A small-molecule ligand and the protein it binds are described below.
Small molecule (SMILES): CC(=O)N[C@H]1[C@H](O[C@H]2[C@H](O)[C@@H](NC(C)=O)CO[C@@H]2CO)O[C@H](CO)[C@@H](O[C@@H]2O[C@H](CO)[C@@H](O)[C@H](O[C@H]3O[C@H](CO)[C@@H](O)[C@H](O)[C@@H]3O)[C@@H]2O)[C@@H]1O

Sequence of chain 1.A:
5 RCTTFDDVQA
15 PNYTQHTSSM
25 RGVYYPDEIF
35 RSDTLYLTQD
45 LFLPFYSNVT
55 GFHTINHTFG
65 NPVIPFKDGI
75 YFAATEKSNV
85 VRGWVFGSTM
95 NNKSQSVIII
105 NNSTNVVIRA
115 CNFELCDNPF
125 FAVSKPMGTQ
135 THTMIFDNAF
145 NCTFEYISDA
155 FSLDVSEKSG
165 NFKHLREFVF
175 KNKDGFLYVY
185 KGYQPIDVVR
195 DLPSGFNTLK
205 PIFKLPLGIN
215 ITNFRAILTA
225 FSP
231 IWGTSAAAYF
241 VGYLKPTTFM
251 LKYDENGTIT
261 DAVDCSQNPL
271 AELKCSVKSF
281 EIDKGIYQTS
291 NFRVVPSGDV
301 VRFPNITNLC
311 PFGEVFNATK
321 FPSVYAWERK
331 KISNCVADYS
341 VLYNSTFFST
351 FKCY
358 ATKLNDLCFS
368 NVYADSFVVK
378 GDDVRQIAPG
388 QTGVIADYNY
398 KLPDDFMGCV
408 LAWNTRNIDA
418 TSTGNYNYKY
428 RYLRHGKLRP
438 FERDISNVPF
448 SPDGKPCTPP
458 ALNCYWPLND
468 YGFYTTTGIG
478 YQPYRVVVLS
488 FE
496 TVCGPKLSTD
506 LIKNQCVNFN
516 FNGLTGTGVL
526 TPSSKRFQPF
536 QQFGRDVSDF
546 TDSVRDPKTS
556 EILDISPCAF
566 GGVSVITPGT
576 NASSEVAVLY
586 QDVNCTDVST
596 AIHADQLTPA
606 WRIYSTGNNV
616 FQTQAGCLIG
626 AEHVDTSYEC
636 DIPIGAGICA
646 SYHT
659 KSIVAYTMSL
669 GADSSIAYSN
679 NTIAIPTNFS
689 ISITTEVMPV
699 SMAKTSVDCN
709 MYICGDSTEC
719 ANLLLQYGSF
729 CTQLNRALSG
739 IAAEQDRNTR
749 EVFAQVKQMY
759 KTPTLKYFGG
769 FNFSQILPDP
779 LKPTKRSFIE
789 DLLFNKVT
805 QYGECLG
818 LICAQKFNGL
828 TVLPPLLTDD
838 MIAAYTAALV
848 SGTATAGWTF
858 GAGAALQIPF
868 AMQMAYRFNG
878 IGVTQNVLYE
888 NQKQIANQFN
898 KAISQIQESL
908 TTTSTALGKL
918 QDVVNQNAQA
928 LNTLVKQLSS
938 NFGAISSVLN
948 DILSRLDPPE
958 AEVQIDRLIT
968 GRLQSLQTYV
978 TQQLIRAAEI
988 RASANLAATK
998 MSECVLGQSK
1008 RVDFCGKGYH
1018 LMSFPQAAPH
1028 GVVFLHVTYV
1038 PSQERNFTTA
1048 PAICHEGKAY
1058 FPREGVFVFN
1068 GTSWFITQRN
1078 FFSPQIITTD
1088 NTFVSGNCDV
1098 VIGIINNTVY

Binding-site contacts:
Ligand atom N2 contacts residue GLN617 of chain 1.C at 3.7 Å.
Ligand atom N2 contacts residue ASN589 of chain 1.C at 3.0 Å (h-bond).
Ligand atom C1 contacts residue THR591 of chain 1.C at 3.8 Å.
Ligand atom C7 contacts residue GLN617 of chain 1.C at 4.0 Å.
Ligand atom O5 contacts residue THR591 of chain 1.C at 4.2 Å.
Ligand atom O5 contacts residue ASN589 of chain 1.C at 2.3 Å (h-bond).
Ligand atom C4 contacts residue ASN589 of chain 1.C at 4.2 Å.
Ligand atom C7 contacts residue ASN589 of chain 1.C at 4.1 Å.
Ligand atom C5 contacts residue THR591 of chain 1.C at 4.3 Å.
Ligand atom C5 contacts residue ASN589 of chain 1.C at 3.6 Å.
Ligand atom C7 contacts residue LEU818 of chain 1.A at 3.4 Å (hydrophobic).
Ligand atom C2 contacts residue ASN589 of chain 1.C at 2.5 Å.
Ligand atom C1 contacts residue ASN589 of chain 1.C at 1.4 Å.
Ligand atom C8 contacts residue GLN617 of chain 1.C at 3.3 Å.
Ligand atom C3 contacts residue ASN589 of chain 1.C at 3.8 Å.
Ligand atom C8 contacts residue LEU818 of chain 1.A at 3.3 Å (hydrophobic).
Ligand atom O7 contacts residue LEU818 of chain 1.A at 3.1 Å (h-bond).

Sequence of chain 1.C:
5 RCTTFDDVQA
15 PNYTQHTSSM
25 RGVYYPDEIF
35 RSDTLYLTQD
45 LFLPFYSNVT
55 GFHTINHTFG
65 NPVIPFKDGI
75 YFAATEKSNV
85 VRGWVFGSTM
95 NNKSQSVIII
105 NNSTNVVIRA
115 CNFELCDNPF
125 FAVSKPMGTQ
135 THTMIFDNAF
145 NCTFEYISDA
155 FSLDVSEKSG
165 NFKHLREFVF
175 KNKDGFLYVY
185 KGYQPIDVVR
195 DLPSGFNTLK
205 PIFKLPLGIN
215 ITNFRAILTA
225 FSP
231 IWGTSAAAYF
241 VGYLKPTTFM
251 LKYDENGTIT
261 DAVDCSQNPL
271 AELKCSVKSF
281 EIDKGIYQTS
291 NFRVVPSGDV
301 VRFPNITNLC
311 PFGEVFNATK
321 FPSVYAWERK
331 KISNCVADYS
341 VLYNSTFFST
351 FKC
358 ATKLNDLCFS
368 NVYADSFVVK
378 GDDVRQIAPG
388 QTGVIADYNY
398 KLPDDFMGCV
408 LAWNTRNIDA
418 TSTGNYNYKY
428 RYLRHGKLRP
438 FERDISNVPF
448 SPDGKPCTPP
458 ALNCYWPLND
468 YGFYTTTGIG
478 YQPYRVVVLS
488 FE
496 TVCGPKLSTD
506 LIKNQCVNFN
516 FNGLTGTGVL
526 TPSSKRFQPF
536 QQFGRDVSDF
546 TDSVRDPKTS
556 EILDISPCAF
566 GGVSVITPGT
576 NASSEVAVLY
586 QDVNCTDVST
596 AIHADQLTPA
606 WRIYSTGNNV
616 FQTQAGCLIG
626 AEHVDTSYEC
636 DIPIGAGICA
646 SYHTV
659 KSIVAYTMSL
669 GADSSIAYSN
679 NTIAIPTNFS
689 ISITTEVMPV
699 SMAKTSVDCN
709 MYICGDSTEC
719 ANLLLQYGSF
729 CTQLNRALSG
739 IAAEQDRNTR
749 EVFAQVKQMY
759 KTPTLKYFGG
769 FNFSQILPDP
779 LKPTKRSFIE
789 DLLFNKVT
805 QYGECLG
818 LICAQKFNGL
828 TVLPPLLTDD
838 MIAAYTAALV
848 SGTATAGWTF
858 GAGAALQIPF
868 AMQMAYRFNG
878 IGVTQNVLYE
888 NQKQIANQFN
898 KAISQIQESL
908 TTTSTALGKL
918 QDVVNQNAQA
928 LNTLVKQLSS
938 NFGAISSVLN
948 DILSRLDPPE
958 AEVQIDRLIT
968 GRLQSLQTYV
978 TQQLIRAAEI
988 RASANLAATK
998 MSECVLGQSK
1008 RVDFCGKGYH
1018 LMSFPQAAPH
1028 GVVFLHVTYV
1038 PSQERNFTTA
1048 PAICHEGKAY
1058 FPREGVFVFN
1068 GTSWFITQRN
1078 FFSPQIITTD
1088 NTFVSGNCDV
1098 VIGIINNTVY